This protein binds this small molecule.
Small molecule (SMILES): CC(C)C[C@H](NC(=O)[C@H](CC1=CN=C2C=CC=CC12)NC(=O)[C@H](C)NC(=O)[C@H](C)N)C(=O)N[C@@H](Cc1ccccc1)C(=O)N[C@@H](CCC(=O)O)C(=O)N[C@@H](C)C=O

Sequence of chain 2.A:
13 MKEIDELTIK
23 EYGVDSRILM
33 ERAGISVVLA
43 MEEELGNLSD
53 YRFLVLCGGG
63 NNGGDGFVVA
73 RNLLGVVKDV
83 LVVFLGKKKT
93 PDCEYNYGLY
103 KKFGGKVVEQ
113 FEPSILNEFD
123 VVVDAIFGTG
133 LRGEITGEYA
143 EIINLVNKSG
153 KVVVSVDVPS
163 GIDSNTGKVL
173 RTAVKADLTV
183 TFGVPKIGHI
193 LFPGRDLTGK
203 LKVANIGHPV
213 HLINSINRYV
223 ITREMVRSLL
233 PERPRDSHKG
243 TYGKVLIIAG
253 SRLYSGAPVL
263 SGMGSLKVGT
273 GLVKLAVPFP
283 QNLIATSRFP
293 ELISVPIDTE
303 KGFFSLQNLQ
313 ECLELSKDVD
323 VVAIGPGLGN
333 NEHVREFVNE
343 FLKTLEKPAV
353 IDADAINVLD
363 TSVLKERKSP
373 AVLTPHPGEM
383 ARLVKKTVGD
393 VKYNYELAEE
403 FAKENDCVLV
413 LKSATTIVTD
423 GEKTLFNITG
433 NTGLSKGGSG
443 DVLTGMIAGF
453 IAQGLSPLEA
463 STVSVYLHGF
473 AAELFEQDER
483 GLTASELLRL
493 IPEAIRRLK

Sequence of chain 6.A:
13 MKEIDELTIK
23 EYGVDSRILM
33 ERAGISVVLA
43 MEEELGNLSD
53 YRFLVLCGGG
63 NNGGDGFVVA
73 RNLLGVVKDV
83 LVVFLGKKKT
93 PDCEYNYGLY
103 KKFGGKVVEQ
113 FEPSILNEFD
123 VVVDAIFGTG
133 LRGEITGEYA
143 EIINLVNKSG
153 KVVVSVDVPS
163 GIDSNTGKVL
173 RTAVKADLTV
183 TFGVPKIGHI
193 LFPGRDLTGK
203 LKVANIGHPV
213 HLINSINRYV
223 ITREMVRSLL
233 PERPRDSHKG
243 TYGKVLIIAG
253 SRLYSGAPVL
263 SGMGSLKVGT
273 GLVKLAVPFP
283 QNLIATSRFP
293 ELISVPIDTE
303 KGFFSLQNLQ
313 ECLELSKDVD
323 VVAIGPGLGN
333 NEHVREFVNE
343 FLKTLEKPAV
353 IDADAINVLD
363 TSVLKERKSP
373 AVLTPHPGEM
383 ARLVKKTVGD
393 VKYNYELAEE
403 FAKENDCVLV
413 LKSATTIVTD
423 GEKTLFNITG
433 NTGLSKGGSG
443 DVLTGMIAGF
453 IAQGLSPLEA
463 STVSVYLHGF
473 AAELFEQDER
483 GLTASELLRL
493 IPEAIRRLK

Binding-site contacts:
Ligand atom CE2 contacts residue GLU45 of chain 2.A at 3.8 Å.
Ligand atom CE2 contacts residue VAL40 of chain 6.A at 3.6 Å (hydrophobic).
Ligand atom CA contacts residue GLU44 of chain 6.A at 3.8 Å.
Ligand atom O contacts residue LYS204 of chain 2.A at 3.8 Å.
Ligand atom CD1 contacts residue ASN74 of chain 6.A at 3.7 Å.
Ligand atom CA contacts residue VAL205 of chain 2.A at 3.2 Å (hydrophobic).
Ligand atom O contacts residue ASN207 of chain 2.A at 2.8 Å (h-bond).
Ligand atom CD2 contacts residue GLU45 of chain 2.A at 3.7 Å.
Ligand atom CE1 contacts residue SER38 of chain 2.A at 3.8 Å.
Ligand atom O contacts residue VAL205 of chain 2.A at 3.6 Å (h-bond).
Ligand atom CD1 contacts residue VAL40 of chain 6.A at 3.8 Å (hydrophobic).
Ligand atom CH2 contacts residue ARG34 of chain 2.A at 3.5 Å.
Ligand atom CA contacts residue GLU44 of chain 6.A at 3.9 Å.
Ligand atom CD2 contacts residue VAL40 of chain 6.A at 3.5 Å (hydrophobic).
Ligand atom CZ2 contacts residue ASN74 of chain 6.A at 3.5 Å.
Ligand atom C contacts residue GLU44 of chain 6.A at 3.4 Å.
Ligand atom CE3 contacts residue LEU41 of chain 6.A at 3.8 Å (hydrophobic).
Ligand atom CB contacts residue GLU44 of chain 6.A at 3.6 Å.
Ligand atom N contacts residue GLU44 of chain 6.A at 3.0 Å (salt-bridge).
Ligand atom CD2 contacts residue LEU41 of chain 2.A at 3.5 Å (hydrophobic).
Ligand atom CD1 contacts residue SER38 of chain 2.A at 3.6 Å.
Ligand atom NE1 contacts residue ASN74 of chain 6.A at 2.8 Å (h-bond).
Ligand atom CZ2 contacts residue ARG34 of chain 2.A at 3.7 Å.
Ligand atom O contacts residue ASN207 of chain 2.A at 3.1 Å (h-bond).
Ligand atom N contacts residue VAL205 of chain 2.A at 2.8 Å (h-bond).
Ligand atom NE1 contacts residue VAL40 of chain 6.A at 3.7 Å.
Ligand atom CZ contacts residue SER38 of chain 2.A at 3.3 Å.
Ligand atom CZ2 contacts residue ASN207 of chain 2.A at 3.7 Å.
Ligand atom O contacts residue VAL205 of chain 2.A at 3.0 Å (h-bond).
Ligand atom C contacts residue VAL205 of chain 2.A at 3.5 Å (hydrophobic).
Ligand atom CZ contacts residue ALA42 of chain 2.A at 3.5 Å (hydrophobic).
Ligand atom CG contacts residue VAL40 of chain 6.A at 3.7 Å (hydrophobic).
Ligand atom CH2 contacts residue ILE37 of chain 6.A at 3.8 Å (hydrophobic).
Ligand atom N contacts residue GLU44 of chain 6.A at 3.0 Å (salt-bridge).
Ligand atom NE1 contacts residue ASN207 of chain 2.A at 3.6 Å (h-bond).
Ligand atom CE2 contacts residue ASN207 of chain 2.A at 3.5 Å.
Ligand atom CD1 contacts residue ASN207 of chain 2.A at 3.5 Å.
Ligand atom O contacts residue ALA206 of chain 2.A at 3.2 Å.
Ligand atom CA contacts residue VAL205 of chain 2.A at 3.8 Å (hydrophobic).
Ligand atom C contacts residue LEU203 of chain 2.A at 3.4 Å (hydrophobic).